A protein and the small-molecule ligand that binds it are described below.
Small molecule (SMILES): CC(=O)C(=O)O

Sequence of chain 1.B:
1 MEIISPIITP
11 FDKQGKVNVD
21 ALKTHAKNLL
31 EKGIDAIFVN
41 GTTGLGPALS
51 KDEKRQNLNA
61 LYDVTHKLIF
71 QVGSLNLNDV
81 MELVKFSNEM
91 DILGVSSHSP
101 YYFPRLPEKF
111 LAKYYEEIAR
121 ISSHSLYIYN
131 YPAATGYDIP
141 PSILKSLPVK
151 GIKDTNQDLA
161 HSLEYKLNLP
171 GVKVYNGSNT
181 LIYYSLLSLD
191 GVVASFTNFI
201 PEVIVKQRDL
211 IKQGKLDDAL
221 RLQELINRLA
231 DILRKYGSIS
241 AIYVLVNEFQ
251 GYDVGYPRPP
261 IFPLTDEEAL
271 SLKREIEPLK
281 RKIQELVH

Binding-site contacts:
Ligand atom OXT contacts residue PRO6 of chain 1.B at 3.8 Å.
Ligand atom CB contacts residue LYS153 of chain 1.B at 2.6 Å.
Ligand atom CA contacts residue VAL193 of chain 1.B at 4.0 Å (hydrophobic).
Ligand atom O contacts residue TYR129 of chain 1.B at 3.9 Å.
Ligand atom OXT contacts residue PHE38 of chain 1.B at 3.5 Å.
Ligand atom C contacts residue THR42 of chain 1.B at 3.6 Å.
Ligand atom CB contacts residue GLY177 of chain 1.B at 3.6 Å.
Ligand atom CA contacts residue PRO6 of chain 1.B at 3.8 Å (hydrophobic).
Ligand atom O contacts residue THR43 of chain 1.B at 2.7 Å (h-bond).
Ligand atom O contacts residue THR42 of chain 1.B at 3.5 Å.
Ligand atom O contacts residue PRO6 of chain 1.B at 3.7 Å.
Ligand atom OXT contacts residue TYR129 of chain 1.B at 3.0 Å (h-bond).
Ligand atom C contacts residue LYS153 of chain 1.B at 2.1 Å.
Ligand atom OXT contacts residue THR42 of chain 1.B at 2.7 Å (h-bond).
Ligand atom O contacts residue GLY41 of chain 1.B at 4.5 Å.
Ligand atom CA contacts residue TYR129 of chain 1.B at 3.5 Å (hydrophobic).
Ligand atom C contacts residue GLY41 of chain 1.B at 4.4 Å.
Ligand atom OXT contacts residue THR43 of chain 1.B at 3.9 Å.
Ligand atom C contacts residue TYR129 of chain 1.B at 3.2 Å (hydrophobic).
Ligand atom CB contacts residue PRO6 of chain 1.B at 4.0 Å (hydrophobic).
Ligand atom CB contacts residue TYR129 of chain 1.B at 4.4 Å (hydrophobic).
Ligand atom O contacts residue LYS153 of chain 1.B at 3.4 Å (salt-bridge).
Ligand atom CB contacts residue VAL193 of chain 1.B at 3.5 Å (hydrophobic).
Ligand atom C contacts residue PRO6 of chain 1.B at 3.5 Å (hydrophobic).
Ligand atom C contacts residue THR43 of chain 1.B at 3.9 Å.
Ligand atom CA contacts residue LYS153 of chain 1.B at 1.3 Å.
Ligand atom CB contacts residue THR155 of chain 1.B at 4.4 Å.
Ligand atom OXT contacts residue LYS153 of chain 1.B at 2.4 Å (salt-bridge).
Ligand atom OXT contacts residue GLY41 of chain 1.B at 3.3 Å.